This small molecule binds to this protein.
Small molecule (SMILES): CC(=O)N[C@H]1[C@H]([C@H](O)[C@H](O)CO)O[C@@](OC[C@H]2O[C@@H](O[C@H]3[C@H](O)[C@@H](NC(C)=O)CO[C@@H]3CO)[C@H](O)[C@@H](O)[C@H]2O)(C(=O)O)C[C@@H]1O

Binding-site contacts:
Ligand atom C9 contacts residue GLU190 of chain 1.G at 3.0 Å.
Ligand atom O9 contacts residue TYR95 of chain 1.G at 3.0 Å (h-bond).
Ligand atom N5 contacts residue VAL135 of chain 1.G at 3.1 Å (h-bond).
Ligand atom O10 contacts residue TRP153 of chain 1.G at 3.9 Å.
Ligand atom C5 contacts residue VAL135 of chain 1.G at 3.6 Å (hydrophobic).
Ligand atom C7 contacts residue TRP153 of chain 1.G at 3.6 Å (hydrophobic).
Ligand atom C4 contacts residue VAL135 of chain 1.G at 3.1 Å (hydrophobic).
Ligand atom O1A contacts residue THR136 of chain 1.G at 3.9 Å.
Ligand atom O10 contacts residue THR155 of chain 1.G at 4.0 Å.
Ligand atom O10 contacts residue GLY134 of chain 1.G at 3.7 Å.
Ligand atom C9 contacts residue TYR95 of chain 1.G at 3.5 Å (hydrophobic).
Ligand atom C6 contacts residue GLN226 of chain 1.G at 3.9 Å.
Ligand atom C4 contacts residue ASP225 of chain 1.G at 3.4 Å.
Ligand atom C1 contacts residue THR136 of chain 1.G at 3.6 Å.
Ligand atom O7 contacts residue LEU194 of chain 1.G at 4.0 Å.
Ligand atom O9 contacts residue PRO186 of chain 1.G at 3.9 Å.
Ligand atom O1B contacts residue ALA137 of chain 1.G at 3.4 Å (h-bond).
Ligand atom C8 contacts residue TYR95 of chain 1.G at 3.6 Å (hydrophobic).
Ligand atom C1 contacts residue ALA137 of chain 1.G at 3.5 Å (hydrophobic).
Ligand atom O1B contacts residue THR136 of chain 1.G at 2.6 Å (h-bond).
Ligand atom O1B contacts residue GLN226 of chain 1.G at 3.7 Å.
Ligand atom O4 contacts residue GLN226 of chain 1.G at 3.4 Å (h-bond).
Ligand atom O9 contacts residue GLU190 of chain 1.G at 2.7 Å (salt-bridge).
Ligand atom O9 contacts residue GLY228 of chain 1.G at 4.1 Å.
Ligand atom C9 contacts residue HIS183 of chain 1.G at 3.5 Å.
Ligand atom C11 contacts residue LEU194 of chain 1.G at 3.3 Å (hydrophobic).
Ligand atom O3 contacts residue LYS222 of chain 1.G at 3.0 Å (salt-bridge).
Ligand atom O9 contacts residue HIS183 of chain 1.G at 3.3 Å (h-bond).
Ligand atom C2 contacts residue LYS222 of chain 1.G at 3.9 Å.
Ligand atom O1A contacts residue ALA137 of chain 1.G at 3.0 Å (h-bond).
Ligand atom O8 contacts residue TYR95 of chain 1.G at 2.6 Å (h-bond).
Ligand atom C3 contacts residue ASP225 of chain 1.G at 3.2 Å.
Ligand atom O8 contacts residue TRP153 of chain 1.G at 3.6 Å.
Ligand atom C3 contacts residue LYS222 of chain 1.G at 4.0 Å.
Ligand atom O2 contacts residue LYS222 of chain 1.G at 3.1 Å (salt-bridge).
Ligand atom O4 contacts residue ASP225 of chain 1.G at 3.5 Å (salt-bridge).
Ligand atom O3 contacts residue ASP225 of chain 1.G at 2.6 Å (salt-bridge).
Ligand atom O4 contacts residue VAL135 of chain 1.G at 3.4 Å (h-bond).
Ligand atom O8 contacts residue GLN226 of chain 1.G at 3.2 Å (h-bond).
Ligand atom C4 contacts residue GLN226 of chain 1.G at 3.9 Å.

Sequence of chain 1.G:
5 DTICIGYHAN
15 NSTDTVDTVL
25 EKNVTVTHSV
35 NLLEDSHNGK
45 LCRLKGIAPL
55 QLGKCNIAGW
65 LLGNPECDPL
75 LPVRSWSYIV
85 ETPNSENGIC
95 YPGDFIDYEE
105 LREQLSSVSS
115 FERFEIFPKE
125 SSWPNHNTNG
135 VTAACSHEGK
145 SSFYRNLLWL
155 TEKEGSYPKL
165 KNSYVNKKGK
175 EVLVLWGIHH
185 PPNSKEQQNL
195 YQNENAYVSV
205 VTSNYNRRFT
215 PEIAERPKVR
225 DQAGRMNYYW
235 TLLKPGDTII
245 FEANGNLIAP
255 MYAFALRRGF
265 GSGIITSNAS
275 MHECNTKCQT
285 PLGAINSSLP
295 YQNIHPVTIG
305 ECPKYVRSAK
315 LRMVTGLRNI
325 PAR